This small molecule binds to this protein.
Small molecule (SMILES): CC(=O)N[C@H]1[C@H](O[C@H]2[C@H](O)[C@@H](NC(C)=O)CO[C@@H]2CO)O[C@H](CO)[C@@H](O)[C@@H]1O

Sequence of chain 48.E:
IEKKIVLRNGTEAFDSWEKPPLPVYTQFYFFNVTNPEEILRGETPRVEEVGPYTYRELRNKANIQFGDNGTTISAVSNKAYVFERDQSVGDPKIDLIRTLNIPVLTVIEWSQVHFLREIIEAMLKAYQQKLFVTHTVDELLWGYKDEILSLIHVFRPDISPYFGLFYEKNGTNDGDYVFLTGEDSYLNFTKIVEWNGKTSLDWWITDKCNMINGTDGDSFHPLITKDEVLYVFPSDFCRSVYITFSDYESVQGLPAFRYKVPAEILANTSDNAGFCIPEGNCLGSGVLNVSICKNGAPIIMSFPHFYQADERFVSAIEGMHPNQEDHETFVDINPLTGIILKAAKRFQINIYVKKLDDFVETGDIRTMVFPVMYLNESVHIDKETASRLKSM

Binding-site contacts:
Ligand atom C8 contacts residue ASP150 of chain 48.E at 4.3 Å.
Ligand atom O7 contacts residue LEU70 of chain 48.E at 3.7 Å.
Ligand atom O4 contacts residue VAL94 of chain 48.E at 3.7 Å.
Ligand atom C8 contacts residue TYR93 of chain 48.E at 4.4 Å (hydrophobic).
Ligand atom O3 contacts residue VAL94 of chain 48.E at 4.5 Å.
Ligand atom C1 contacts residue TYR93 of chain 48.E at 3.8 Å (hydrophobic).
Ligand atom C2 contacts residue TYR93 of chain 48.E at 3.8 Å (hydrophobic).
Ligand atom C2 contacts residue ASN182 of chain 48.E at 2.5 Å.
Ligand atom N2 contacts residue TYR93 of chain 48.E at 3.3 Å (h-bond).
Ligand atom O5 contacts residue ASN182 of chain 48.E at 2.4 Å (h-bond).
Ligand atom O7 contacts residue ASN182 of chain 48.E at 2.9 Å (h-bond).
Ligand atom C3 contacts residue TYR93 of chain 48.E at 3.8 Å (hydrophobic).
Ligand atom C3 contacts residue VAL94 of chain 48.E at 4.4 Å (hydrophobic).
Ligand atom N2 contacts residue ASN182 of chain 48.E at 2.9 Å (h-bond).
Ligand atom C7 contacts residue TRP154 of chain 48.E at 4.5 Å (hydrophobic).
Ligand atom C4 contacts residue ASN182 of chain 48.E at 4.3 Å.
Ligand atom C3 contacts residue ASN182 of chain 48.E at 3.8 Å.
Ligand atom C8 contacts residue ASN182 of chain 48.E at 4.3 Å.
Ligand atom C5 contacts residue ASN182 of chain 48.E at 3.6 Å.
Ligand atom C7 contacts residue TYR93 of chain 48.E at 4.3 Å (hydrophobic).
Ligand atom C1 contacts residue ASN182 of chain 48.E at 1.4 Å.
Ligand atom C8 contacts residue TRP154 of chain 48.E at 3.6 Å (hydrophobic).
Ligand atom O7 contacts residue TRP154 of chain 48.E at 4.5 Å.
Ligand atom C7 contacts residue ASN182 of chain 48.E at 3.1 Å.
Ligand atom O7 contacts residue VAL94 of chain 48.E at 3.5 Å.
Ligand atom C2 contacts residue VAL94 of chain 48.E at 4.3 Å (hydrophobic).